Sequence of chain 2.B:
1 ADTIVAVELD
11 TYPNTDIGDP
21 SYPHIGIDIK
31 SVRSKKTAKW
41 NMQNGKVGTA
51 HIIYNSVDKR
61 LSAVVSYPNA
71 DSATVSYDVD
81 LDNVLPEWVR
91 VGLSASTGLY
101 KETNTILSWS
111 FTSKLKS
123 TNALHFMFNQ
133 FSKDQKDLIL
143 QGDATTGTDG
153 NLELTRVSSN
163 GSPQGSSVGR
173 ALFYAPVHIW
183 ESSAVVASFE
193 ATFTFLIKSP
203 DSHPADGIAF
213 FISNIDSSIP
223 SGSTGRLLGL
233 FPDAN

This small molecule binds to this protein.
Small molecule (SMILES): O=c1c(NCCCCCCO)c(NCCOCCO)c1=O

Binding-site contacts:
Ligand atom C6 contacts residue PRO13 of chain 2.B at 3.9 Å (hydrophobic).
Ligand atom O4 contacts residue HIS205 of chain 2.B at 4.1 Å.
Ligand atom C7 contacts residue THR15 of chain 2.B at 3.9 Å.
Ligand atom C12 contacts residue DC1 of chain 2.D at 4.2 Å.
Ligand atom O2 contacts residue ASN14 of chain 2.B at 4.0 Å.
Ligand atom C14 contacts residue TYR12 of chain 2.B at 3.4 Å (hydrophobic).
Ligand atom C12 contacts residue TYR100 of chain 2.B at 4.2 Å (hydrophobic).
Ligand atom C13 contacts residue DC1 of chain 2.D at 3.2 Å.
Ligand atom C5 contacts residue PRO13 of chain 2.B at 3.9 Å (hydrophobic).
Ligand atom O1 contacts residue MAN1 of chain 2.J at 4.0 Å.
Ligand atom C2 contacts residue MAN1 of chain 2.J at 3.5 Å.
Ligand atom O6 contacts residue MAN1 of chain 2.J at 1.4 Å.
Ligand atom N2 contacts residue DC1 of chain 2.D at 3.3 Å (h-bond).
Ligand atom N2 contacts residue TYR12 of chain 2.B at 4.1 Å.
Ligand atom C2 contacts residue TYR12 of chain 2.B at 3.9 Å (hydrophobic).
Ligand atom C11 contacts residue DC1 of chain 2.D at 3.9 Å.
Ligand atom C9 contacts residue HIS205 of chain 2.B at 3.5 Å.
Ligand atom C10 contacts residue DC1 of chain 2.D at 3.1 Å.
Ligand atom O4 contacts residue DC1 of chain 2.D at 1.6 Å.
Ligand atom C14 contacts residue DC1 of chain 2.D at 3.8 Å.
Ligand atom N1 contacts residue TYR12 of chain 2.B at 2.7 Å (h-bond).
Ligand atom O2 contacts residue PRO13 of chain 2.B at 3.5 Å (h-bond).
Ligand atom C7 contacts residue PRO13 of chain 2.B at 3.2 Å (hydrophobic).
Ligand atom C1 contacts residue MAN1 of chain 2.J at 2.4 Å.
Ligand atom O2 contacts residue ASP16 of chain 2.B at 4.5 Å.
Ligand atom O2 contacts residue THR15 of chain 2.B at 3.4 Å (h-bond).
Ligand atom C6 contacts residue DC1 of chain 2.D at 4.2 Å.
Ligand atom O3 contacts residue THR15 of chain 2.B at 3.3 Å.
Ligand atom C8 contacts residue THR15 of chain 2.B at 3.9 Å.
Ligand atom C6 contacts residue TYR12 of chain 2.B at 4.0 Å (hydrophobic).
Ligand atom C3 contacts residue TYR12 of chain 2.B at 4.1 Å (hydrophobic).
Ligand atom C9 contacts residue TYR100 of chain 2.B at 4.2 Å (hydrophobic).
Ligand atom C4 contacts residue TYR12 of chain 2.B at 3.7 Å (hydrophobic).
Ligand atom C9 contacts residue DC1 of chain 2.D at 2.7 Å.
Ligand atom C13 contacts residue TYR12 of chain 2.B at 3.1 Å (hydrophobic).
Ligand atom O4 contacts residue TYR100 of chain 2.B at 4.0 Å.
Ligand atom C8 contacts residue PRO13 of chain 2.B at 3.2 Å (hydrophobic).
Ligand atom C12 contacts residue TYR12 of chain 2.B at 3.2 Å (hydrophobic).
Ligand atom O3 contacts residue PRO13 of chain 2.B at 3.4 Å (h-bond).
Ligand atom C5 contacts residue TYR12 of chain 2.B at 3.5 Å (hydrophobic).